Binding-site contacts:
Ligand atom C8 contacts residue ASP55 of chain 1.B at 3.4 Å.
Ligand atom C8 contacts residue ASP122 of chain 1.B at 3.4 Å.
Ligand atom C2 contacts residue ASN118 of chain 1.B at 2.4 Å.
Ligand atom O5 contacts residue GLN51 of chain 1.B at 3.4 Å.
Ligand atom C5 contacts residue ASN118 of chain 1.B at 3.7 Å.
Ligand atom O5 contacts residue ASN118 of chain 1.B at 2.5 Å (h-bond).
Ligand atom C4 contacts residue ASN118 of chain 1.B at 4.2 Å.
Ligand atom C1 contacts residue ASN118 of chain 1.B at 1.4 Å.
Ligand atom C6 contacts residue ASP55 of chain 1.B at 4.2 Å.
Ligand atom C5 contacts residue GLN51 of chain 1.B at 4.0 Å.
Ligand atom C3 contacts residue ASN118 of chain 1.B at 3.6 Å.
Ligand atom C7 contacts residue ASN118 of chain 1.B at 3.2 Å.
Ligand atom O7 contacts residue ASN118 of chain 1.B at 3.4 Å (h-bond).
Ligand atom N2 contacts residue ASN118 of chain 1.B at 2.7 Å (h-bond).
Ligand atom C1 contacts residue GLN51 of chain 1.B at 4.0 Å.
Ligand atom C8 contacts residue ASN118 of chain 1.B at 3.4 Å.
Ligand atom C6 contacts residue GLN51 of chain 1.B at 3.9 Å.
Ligand atom C8 contacts residue GLN121 of chain 1.B at 3.4 Å.

This small molecule binds to this protein.
Small molecule (SMILES): CC(=O)N[C@H]1[C@H](O[C@H]2[C@H](O)[C@@H](NC(C)=O)CO[C@@H]2CO)O[C@H](CO)[C@@H](O)[C@@H]1O

Sequence of chain 1.B:
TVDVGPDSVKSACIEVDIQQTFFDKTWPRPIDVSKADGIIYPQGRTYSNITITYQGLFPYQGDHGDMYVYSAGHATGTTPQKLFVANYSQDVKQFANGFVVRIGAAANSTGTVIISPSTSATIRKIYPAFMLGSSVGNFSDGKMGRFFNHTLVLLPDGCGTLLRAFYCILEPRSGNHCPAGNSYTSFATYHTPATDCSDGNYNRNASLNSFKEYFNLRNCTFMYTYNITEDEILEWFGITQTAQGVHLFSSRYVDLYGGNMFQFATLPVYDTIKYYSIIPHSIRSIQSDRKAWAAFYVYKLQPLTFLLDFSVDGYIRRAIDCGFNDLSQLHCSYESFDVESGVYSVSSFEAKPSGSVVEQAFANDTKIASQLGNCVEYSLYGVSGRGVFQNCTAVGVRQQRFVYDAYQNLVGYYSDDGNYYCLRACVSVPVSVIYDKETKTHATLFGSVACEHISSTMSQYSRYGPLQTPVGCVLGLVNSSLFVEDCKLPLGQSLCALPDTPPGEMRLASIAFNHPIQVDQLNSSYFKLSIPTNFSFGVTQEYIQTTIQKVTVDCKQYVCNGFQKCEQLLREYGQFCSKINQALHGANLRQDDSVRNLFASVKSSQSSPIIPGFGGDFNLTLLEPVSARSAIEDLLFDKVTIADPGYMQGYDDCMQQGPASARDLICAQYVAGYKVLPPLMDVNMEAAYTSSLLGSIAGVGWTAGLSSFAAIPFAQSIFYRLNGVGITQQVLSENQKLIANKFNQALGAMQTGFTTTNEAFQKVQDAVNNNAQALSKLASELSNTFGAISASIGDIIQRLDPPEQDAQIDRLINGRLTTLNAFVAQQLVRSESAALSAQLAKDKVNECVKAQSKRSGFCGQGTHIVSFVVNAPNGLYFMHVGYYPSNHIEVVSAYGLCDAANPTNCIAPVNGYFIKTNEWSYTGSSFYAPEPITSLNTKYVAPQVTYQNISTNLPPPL